A small-molecule ligand and the protein it binds are described below.
Small molecule (SMILES): CC(C)=CCOP(=O)(O)O

Sequence of chain 3.A:
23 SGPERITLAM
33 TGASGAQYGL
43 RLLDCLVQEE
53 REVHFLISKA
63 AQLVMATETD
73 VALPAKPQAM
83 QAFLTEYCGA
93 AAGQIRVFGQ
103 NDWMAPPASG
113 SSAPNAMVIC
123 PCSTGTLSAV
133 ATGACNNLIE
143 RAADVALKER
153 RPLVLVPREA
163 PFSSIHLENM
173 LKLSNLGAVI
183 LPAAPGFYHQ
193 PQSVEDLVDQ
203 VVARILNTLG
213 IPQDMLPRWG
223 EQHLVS

Sequence of chain 7.A:
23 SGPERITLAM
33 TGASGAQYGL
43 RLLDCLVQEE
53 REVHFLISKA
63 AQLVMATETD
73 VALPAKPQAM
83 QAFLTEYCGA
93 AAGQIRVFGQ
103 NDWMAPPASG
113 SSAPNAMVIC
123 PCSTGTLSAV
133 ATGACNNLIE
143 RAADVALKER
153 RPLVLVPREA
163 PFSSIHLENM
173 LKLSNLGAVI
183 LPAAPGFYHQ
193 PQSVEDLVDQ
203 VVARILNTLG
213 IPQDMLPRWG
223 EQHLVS

Binding-site contacts:
Ligand atom CAI contacts residue FNR1 of chain 7.C at 3.6 Å.
Ligand atom PAJ contacts residue GLU161 of chain 7.A at 3.8 Å.
Ligand atom OAD contacts residue SER113 of chain 3.A at 3.9 Å.
Ligand atom OAD contacts residue GLU161 of chain 7.A at 3.9 Å.
Ligand atom OAC contacts residue ARG160 of chain 7.A at 3.3 Å (salt-bridge).
Ligand atom OAD contacts residue ARG206 of chain 5.A at 3.3 Å (salt-bridge).
Ligand atom CAG contacts residue TYR190 of chain 5.A at 4.0 Å (hydrophobic).
Ligand atom OAC contacts residue ARG143 of chain 3.A at 3.1 Å (salt-bridge).
Ligand atom PAJ contacts residue ARG206 of chain 5.A at 3.7 Å.
Ligand atom OAE contacts residue TYR190 of chain 5.A at 2.6 Å (h-bond).
Ligand atom OAE contacts residue SER111 of chain 3.A at 4.0 Å.
Ligand atom PAJ contacts residue ARG143 of chain 3.A at 3.8 Å.
Ligand atom CAB contacts residue TRP105 of chain 3.A at 3.2 Å (hydrophobic).
Ligand atom CAA contacts residue TYR190 of chain 5.A at 3.8 Å (hydrophobic).
Ligand atom PAJ contacts residue TYR190 of chain 5.A at 3.9 Å.
Ligand atom CAA contacts residue TRP221 of chain 5.A at 3.7 Å (hydrophobic).
Ligand atom CAF contacts residue ARG143 of chain 3.A at 3.7 Å.
Ligand atom OAC contacts residue LYS150 of chain 3.A at 3.8 Å.
Ligand atom CAA contacts residue SER111 of chain 3.A at 3.6 Å.
Ligand atom PAJ contacts residue SER111 of chain 3.A at 3.6 Å.
Ligand atom OAH contacts residue GLY112 of chain 3.A at 3.9 Å.
Ligand atom CAF contacts residue FNR1 of chain 7.C at 3.3 Å.
Ligand atom OAD contacts residue LYS150 of chain 3.A at 2.8 Å (salt-bridge).
Ligand atom CAG contacts residue ARG143 of chain 3.A at 3.5 Å.
Ligand atom OAH contacts residue ARG143 of chain 3.A at 3.5 Å (salt-bridge).
Ligand atom CAF contacts residue ALA110 of chain 3.A at 3.5 Å (hydrophobic).
Ligand atom CAB contacts residue FNR1 of chain 7.C at 3.7 Å.
Ligand atom OAC contacts residue GLU161 of chain 7.A at 2.6 Å (salt-bridge).
Ligand atom OAD contacts residue SER111 of chain 3.A at 3.6 Å (h-bond).
Ligand atom OAE contacts residue ARG160 of chain 7.A at 3.5 Å (salt-bridge).
Ligand atom CAI contacts residue SER111 of chain 3.A at 3.6 Å.
Ligand atom OAE contacts residue ARG206 of chain 5.A at 2.9 Å (salt-bridge).
Ligand atom CAG contacts residue FNR1 of chain 7.C at 3.3 Å.
Ligand atom PAJ contacts residue GLY112 of chain 3.A at 3.9 Å.
Ligand atom CAF contacts residue SER111 of chain 3.A at 3.9 Å.
Ligand atom OAH contacts residue SER111 of chain 3.A at 2.8 Å (h-bond).
Ligand atom PAJ contacts residue LYS150 of chain 3.A at 3.8 Å.
Ligand atom CAG contacts residue SER111 of chain 3.A at 3.9 Å.
Ligand atom CAB contacts residue TRP221 of chain 5.A at 3.6 Å (hydrophobic).
Ligand atom OAD contacts residue GLY112 of chain 3.A at 2.7 Å (h-bond).

Sequence of chain 5.A:
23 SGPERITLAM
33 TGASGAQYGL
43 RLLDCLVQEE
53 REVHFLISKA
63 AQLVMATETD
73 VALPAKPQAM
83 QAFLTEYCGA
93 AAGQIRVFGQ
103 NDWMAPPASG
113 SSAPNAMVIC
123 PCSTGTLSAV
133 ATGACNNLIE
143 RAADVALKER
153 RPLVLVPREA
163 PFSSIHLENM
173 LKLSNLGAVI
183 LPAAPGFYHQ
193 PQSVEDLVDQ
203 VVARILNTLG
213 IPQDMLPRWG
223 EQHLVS